This protein binds this small molecule.
Small molecule (SMILES): COC[C@@H](C)N

Binding-site contacts:
Ligand atom O02 contacts residue GLU302 of chain 1.B at 4.3 Å.
Ligand atom O02 contacts residue ALA301 of chain 1.B at 3.5 Å (h-bond).
Ligand atom C08 contacts residue SER300 of chain 1.B at 4.2 Å.
Ligand atom C07 contacts residue SER300 of chain 1.B at 3.8 Å.
Ligand atom O02 contacts residue SER300 of chain 1.B at 4.1 Å.
Ligand atom C08 contacts residue ALA301 of chain 1.B at 4.1 Å (hydrophobic).
Ligand atom C07 contacts residue GLU302 of chain 1.B at 3.4 Å.
Ligand atom C09 contacts residue ALA301 of chain 1.B at 3.9 Å (hydrophobic).
Ligand atom N04 contacts residue ARG304 of chain 1.B at 3.9 Å.
Ligand atom N04 contacts residue ALA301 of chain 1.B at 3.1 Å (h-bond).
Ligand atom C07 contacts residue ALA301 of chain 1.B at 3.5 Å (hydrophobic).
Ligand atom C15 contacts residue SER300 of chain 1.B at 4.1 Å.
Ligand atom C09 contacts residue SER300 of chain 1.B at 3.7 Å.
Ligand atom N04 contacts residue SER300 of chain 1.B at 3.8 Å.

Sequence of chain 1.B:
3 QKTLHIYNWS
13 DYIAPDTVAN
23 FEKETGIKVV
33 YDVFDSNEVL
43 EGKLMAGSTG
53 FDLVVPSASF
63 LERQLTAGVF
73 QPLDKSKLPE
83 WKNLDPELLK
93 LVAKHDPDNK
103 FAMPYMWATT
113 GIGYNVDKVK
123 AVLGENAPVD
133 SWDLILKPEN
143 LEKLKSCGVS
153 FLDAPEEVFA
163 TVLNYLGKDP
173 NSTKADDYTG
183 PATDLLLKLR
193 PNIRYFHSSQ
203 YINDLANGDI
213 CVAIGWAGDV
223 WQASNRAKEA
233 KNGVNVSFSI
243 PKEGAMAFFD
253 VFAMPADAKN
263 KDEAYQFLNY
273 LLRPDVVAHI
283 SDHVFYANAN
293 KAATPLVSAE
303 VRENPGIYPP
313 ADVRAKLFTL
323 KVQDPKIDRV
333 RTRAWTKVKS